The protein below binds the small molecule below.
Small molecule (SMILES): NC(=O)c1csc([C@@H]2O[C@H](CO)[C@@H](O)[C@H]2O)n1

Binding-site contacts:
Ligand atom O5' contacts residue ASP36 of chain 1.O at 2.8 Å (salt-bridge).
Ligand atom N1A contacts residue TYR55 of chain 1.O at 4.0 Å.
Ligand atom C2' contacts residue ARG129 of chain 1.O at 3.8 Å.
Ligand atom S1J contacts residue TYR55 of chain 1.O at 4.0 Å.
Ligand atom C1L contacts residue GLN135 of chain 1.O at 3.9 Å.
Ligand atom C1' contacts residue TYR134 of chain 1.O at 3.9 Å (hydrophobic).
Ligand atom N1A contacts residue PRO136 of chain 1.O at 4.2 Å.
Ligand atom O3' contacts residue ASP56 of chain 1.O at 3.0 Å (salt-bridge).
Ligand atom O4' contacts residue PHE39 of chain 1.O at 3.8 Å.
Ligand atom O5' contacts residue PHE100 of chain 1.O at 3.9 Å.
Ligand atom C1L contacts residue TYR55 of chain 1.O at 4.0 Å (hydrophobic).
Ligand atom C3' contacts residue ARG129 of chain 1.O at 3.5 Å.
Ligand atom N1A contacts residue GLN135 of chain 1.O at 2.6 Å (h-bond).
Ligand atom O2' contacts residue TYR55 of chain 1.O at 4.1 Å.
Ligand atom O2' contacts residue TYR142 of chain 1.O at 4.0 Å.
Ligand atom C5' contacts residue ASP36 of chain 1.O at 3.6 Å.
Ligand atom O3' contacts residue VAL147 of chain 1.O at 4.2 Å.
Ligand atom C1' contacts residue ARG129 of chain 1.O at 3.9 Å.
Ligand atom N1H contacts residue PHE39 of chain 1.O at 3.9 Å.
Ligand atom S1J contacts residue ARG129 of chain 1.O at 4.3 Å.
Ligand atom O1B contacts residue PHE39 of chain 1.O at 3.4 Å.
Ligand atom C1K contacts residue TYR55 of chain 1.O at 4.0 Å (hydrophobic).
Ligand atom C1F contacts residue TYR55 of chain 1.O at 3.9 Å (hydrophobic).
Ligand atom C2' contacts residue ASP56 of chain 1.O at 3.2 Å.
Ligand atom O2' contacts residue ARG129 of chain 1.O at 2.9 Å (salt-bridge).
Ligand atom O3' contacts residue THR12 of chain 1.O at 3.9 Å.
Ligand atom C1F contacts residue PRO136 of chain 1.O at 4.2 Å (hydrophobic).
Ligand atom O4' contacts residue TYR134 of chain 1.O at 4.2 Å.
Ligand atom C4' contacts residue THR12 of chain 1.O at 4.1 Å.
Ligand atom C2' contacts residue TYR55 of chain 1.O at 4.1 Å (hydrophobic).
Ligand atom O2' contacts residue ASP56 of chain 1.O at 2.9 Å (salt-bridge).
Ligand atom O3' contacts residue ARG129 of chain 1.O at 2.5 Å (salt-bridge).
Ligand atom C4' contacts residue ARG129 of chain 1.O at 3.8 Å.
Ligand atom C3' contacts residue ASP56 of chain 1.O at 3.4 Å.
Ligand atom S1J contacts residue TYR134 of chain 1.O at 4.1 Å.
Ligand atom C5' contacts residue PHE100 of chain 1.O at 3.4 Å (hydrophobic).
Ligand atom O4' contacts residue ASP36 of chain 1.O at 4.2 Å.
Ligand atom C1K contacts residue GLN135 of chain 1.O at 3.6 Å.
Ligand atom C1F contacts residue GLN135 of chain 1.O at 3.5 Å.
Ligand atom C1M contacts residue TYR134 of chain 1.O at 3.9 Å (hydrophobic).

Sequence of chain 1.O:
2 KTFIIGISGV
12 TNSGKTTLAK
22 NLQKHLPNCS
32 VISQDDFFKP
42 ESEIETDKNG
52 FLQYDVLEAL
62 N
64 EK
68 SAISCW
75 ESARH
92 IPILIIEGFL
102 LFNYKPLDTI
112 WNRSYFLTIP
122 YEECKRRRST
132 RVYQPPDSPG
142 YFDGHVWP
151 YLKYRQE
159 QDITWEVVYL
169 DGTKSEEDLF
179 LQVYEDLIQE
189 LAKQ